Sequence of chain 1.A:
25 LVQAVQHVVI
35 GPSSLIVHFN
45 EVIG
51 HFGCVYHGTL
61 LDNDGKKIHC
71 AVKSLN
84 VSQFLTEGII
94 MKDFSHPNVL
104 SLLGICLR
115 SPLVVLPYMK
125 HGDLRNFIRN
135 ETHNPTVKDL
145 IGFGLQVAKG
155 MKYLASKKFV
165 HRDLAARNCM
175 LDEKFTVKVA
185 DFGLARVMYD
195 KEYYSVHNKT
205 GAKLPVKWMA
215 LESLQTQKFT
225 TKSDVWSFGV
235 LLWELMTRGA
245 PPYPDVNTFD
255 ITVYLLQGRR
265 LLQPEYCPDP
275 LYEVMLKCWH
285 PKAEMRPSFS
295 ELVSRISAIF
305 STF

Binding-site contacts:
Ligand atom C9 contacts residue MET123 of chain 1.A at 3.8 Å (hydrophobic).
Ligand atom N26 contacts residue MET123 of chain 1.A at 3.1 Å (h-bond).
Ligand atom N28 contacts residue MET123 of chain 1.A at 3.2 Å (h-bond).
Ligand atom C19 contacts residue MET94 of chain 1.A at 3.5 Å (hydrophobic).
Ligand atom C6 contacts residue ALA184 of chain 1.A at 3.7 Å (hydrophobic).
Ligand atom F34 contacts residue VAL183 of chain 1.A at 3.7 Å.
Ligand atom CL36 contacts residue ILE47 of chain 1.A at 3.6 Å.
Ligand atom C9 contacts residue ALA71 of chain 1.A at 3.5 Å (hydrophobic).
Ligand atom C4 contacts residue PHE186 of chain 1.A at 3.8 Å (hydrophobic).
Ligand atom C20 contacts residue ASP185 of chain 1.A at 3.2 Å.
Ligand atom C22 contacts residue MET94 of chain 1.A at 3.6 Å (hydrophobic).
Ligand atom C2 contacts residue MET94 of chain 1.A at 3.7 Å (hydrophobic).
Ligand atom C17 contacts residue MET174 of chain 1.A at 3.7 Å (hydrophobic).
Ligand atom O32 contacts residue PHE186 of chain 1.A at 3.3 Å.
Ligand atom C16 contacts residue MET174 of chain 1.A at 3.5 Å (hydrophobic).
Ligand atom O31 contacts residue LYS73 of chain 1.A at 3.0 Å (salt-bridge).
Ligand atom N27 contacts residue MET94 of chain 1.A at 3.5 Å (h-bond).
Ligand atom C12 contacts residue PHE186 of chain 1.A at 3.5 Å (hydrophobic).
Ligand atom C20 contacts residue MET94 of chain 1.A at 3.8 Å (hydrophobic).
Ligand atom C7 contacts residue ALA71 of chain 1.A at 3.7 Å (hydrophobic).
Ligand atom C6 contacts residue VAL183 of chain 1.A at 3.4 Å (hydrophobic).
Ligand atom C9 contacts residue PRO121 of chain 1.A at 3.5 Å (hydrophobic).
Ligand atom C1 contacts residue ASP185 of chain 1.A at 3.6 Å.
Ligand atom C13 contacts residue MET174 of chain 1.A at 3.8 Å (hydrophobic).
Ligand atom F34 contacts residue HIS165 of chain 1.A at 3.8 Å.
Ligand atom O30 contacts residue ASP185 of chain 1.A at 2.9 Å (salt-bridge).
Ligand atom C5 contacts residue PHE163 of chain 1.A at 3.7 Å (hydrophobic).
Ligand atom N29 contacts residue ASP185 of chain 1.A at 3.1 Å (salt-bridge).
Ligand atom C3 contacts residue LEU103 of chain 1.A at 3.6 Å (hydrophobic).
Ligand atom C22 contacts residue ASP185 of chain 1.A at 3.2 Å.
Ligand atom C15 contacts residue LEU120 of chain 1.A at 3.8 Å (hydrophobic).
Ligand atom C23 contacts residue ASP185 of chain 1.A at 3.2 Å.
Ligand atom F35 contacts residue LEU120 of chain 1.A at 3.8 Å.
Ligand atom F34 contacts residue LEU158 of chain 1.A at 3.2 Å.
Ligand atom F35 contacts residue VAL55 of chain 1.A at 3.7 Å.
Ligand atom F35 contacts residue LYS73 of chain 1.A at 3.5 Å.
Ligand atom C8 contacts residue LEU120 of chain 1.A at 3.5 Å (hydrophobic).
Ligand atom C18 contacts residue MET94 of chain 1.A at 3.6 Å (hydrophobic).
Ligand atom O30 contacts residue ALA184 of chain 1.A at 3.5 Å.
Ligand atom C21 contacts residue MET94 of chain 1.A at 3.8 Å (hydrophobic).

This protein binds this small molecule.
Small molecule (SMILES): CCOc1ccn(-c2ccc(F)cc2)c(=O)c1C(=O)Nc1ccc(Oc2ccnc(N)c2Cl)c(F)c1